Sequence of chain 1.A:
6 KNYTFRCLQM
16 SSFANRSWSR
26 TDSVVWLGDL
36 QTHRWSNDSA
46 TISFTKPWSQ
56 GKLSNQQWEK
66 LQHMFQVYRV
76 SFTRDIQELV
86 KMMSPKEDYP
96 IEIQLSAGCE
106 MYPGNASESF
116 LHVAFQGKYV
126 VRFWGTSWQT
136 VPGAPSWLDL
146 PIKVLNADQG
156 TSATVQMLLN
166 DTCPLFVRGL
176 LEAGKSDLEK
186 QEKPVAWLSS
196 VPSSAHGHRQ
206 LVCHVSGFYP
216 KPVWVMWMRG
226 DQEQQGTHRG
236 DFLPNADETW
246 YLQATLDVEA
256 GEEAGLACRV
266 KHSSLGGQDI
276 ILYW

The small molecule below binds the protein below.
Small molecule (SMILES): CC(=O)N[C@@H]1[C@@H](O)[C@H](O)[C@@H](CO)O[C@H]1O

Binding-site contacts:
Ligand atom O6 contacts residue ALA19 of chain 1.A at 3.9 Å.
Ligand atom O5 contacts residue ASN20 of chain 1.A at 2.4 Å (h-bond).
Ligand atom C5 contacts residue ALA19 of chain 1.A at 4.3 Å (hydrophobic).
Ligand atom C5 contacts residue ASN20 of chain 1.A at 3.7 Å.
Ligand atom C6 contacts residue ALA19 of chain 1.A at 4.0 Å (hydrophobic).
Ligand atom O7 contacts residue ASN20 of chain 1.A at 3.1 Å (h-bond).
Ligand atom C7 contacts residue ASN20 of chain 1.A at 3.3 Å.
Ligand atom C6 contacts residue TRP23 of chain 1.A at 3.8 Å (hydrophobic).
Ligand atom C4 contacts residue ASN20 of chain 1.A at 4.1 Å.
Ligand atom C1 contacts residue ASN20 of chain 1.A at 1.5 Å.
Ligand atom O5 contacts residue ALA19 of chain 1.A at 3.4 Å.
Ligand atom O5 contacts residue TRP23 of chain 1.A at 3.6 Å.
Ligand atom N2 contacts residue ASN20 of chain 1.A at 3.1 Å (h-bond).
Ligand atom C1 contacts residue ALA19 of chain 1.A at 4.3 Å (hydrophobic).
Ligand atom C2 contacts residue ASN20 of chain 1.A at 2.5 Å.
Ligand atom C5 contacts residue TRP23 of chain 1.A at 3.8 Å (hydrophobic).
Ligand atom C3 contacts residue ASN20 of chain 1.A at 3.9 Å.
Ligand atom C1 contacts residue TRP23 of chain 1.A at 3.9 Å (hydrophobic).